Binding-site contacts:
Ligand atom C5 contacts residue LYS38 of chain 1.A at 4.2 Å.
Ligand atom O53 contacts residue LYS28 of chain 1.A at 4.2 Å.
Ligand atom P4 contacts residue LYS38 of chain 1.A at 4.4 Å.
Ligand atom O41 contacts residue LYS38 of chain 1.A at 3.1 Å (salt-bridge).
Ligand atom O51 contacts residue LYS38 of chain 1.A at 3.4 Å (salt-bridge).
Ligand atom O51 contacts residue HIS41 of chain 1.A at 2.5 Å (h-bond).
Ligand atom O52 contacts residue LYS28 of chain 1.A at 4.1 Å.
Ligand atom O5 contacts residue LYS38 of chain 1.A at 3.3 Å (salt-bridge).
Ligand atom P5 contacts residue LYS40 of chain 1.A at 3.4 Å.
Ligand atom P5 contacts residue LYS38 of chain 1.A at 4.1 Å.
Ligand atom O53 contacts residue HIS41 of chain 1.A at 3.7 Å.
Ligand atom C5 contacts residue LYS40 of chain 1.A at 4.1 Å.
Ligand atom O53 contacts residue LYS40 of chain 1.A at 2.2 Å (salt-bridge).
Ligand atom O4 contacts residue LYS38 of chain 1.A at 4.4 Å.
Ligand atom O51 contacts residue LYS40 of chain 1.A at 3.6 Å.
Ligand atom O43 contacts residue LYS40 of chain 1.A at 2.9 Å (salt-bridge).
Ligand atom C4 contacts residue LYS40 of chain 1.A at 4.2 Å.
Ligand atom C4 contacts residue LYS38 of chain 1.A at 4.3 Å.
Ligand atom P4 contacts residue LYS40 of chain 1.A at 3.8 Å.
Ligand atom O4 contacts residue LYS40 of chain 1.A at 3.2 Å (salt-bridge).
Ligand atom P5 contacts residue HIS41 of chain 1.A at 3.7 Å.
Ligand atom O5 contacts residue LYS40 of chain 1.A at 3.7 Å.

Sequence of chain 1.A:
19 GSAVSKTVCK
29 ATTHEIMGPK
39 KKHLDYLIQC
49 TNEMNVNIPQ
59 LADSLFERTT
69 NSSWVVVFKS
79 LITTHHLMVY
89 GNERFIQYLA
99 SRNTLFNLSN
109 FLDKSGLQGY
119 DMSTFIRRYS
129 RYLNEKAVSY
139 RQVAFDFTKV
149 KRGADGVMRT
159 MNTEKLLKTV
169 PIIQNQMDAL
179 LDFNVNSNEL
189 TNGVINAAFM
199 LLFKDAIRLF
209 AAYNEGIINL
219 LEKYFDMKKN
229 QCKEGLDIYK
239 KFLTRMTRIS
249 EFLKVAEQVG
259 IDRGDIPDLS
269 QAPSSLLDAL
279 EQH

This protein binds this small molecule.
Small molecule (SMILES): CCCCCCCC(=O)OC[C@H](COP(=O)(O)O[C@@H]1[C@H](O)[C@H](O)[C@@H](OP(=O)(O)O)[C@H](OP(=O)(O)O)[C@H]1O)OC(=O)CCCCCCC